Binding-site contacts:
Ligand atom O5' contacts residue ARG49 of chain 45.D at 3.6 Å (salt-bridge).
Ligand atom N6 contacts residue THR59 of chain 45.C at 2.9 Å (h-bond).
Ligand atom P contacts residue LYS89 of chain 45.D at 3.4 Å.
Ligand atom OP2 contacts residue LYS89 of chain 45.D at 3.5 Å (salt-bridge).
Ligand atom OP1 contacts residue LYS89 of chain 45.D at 3.3 Å (salt-bridge).
Ligand atom OP1 contacts residue ASN55 of chain 45.D at 3.4 Å (h-bond).
Ligand atom C5' contacts residue ARG49 of chain 45.D at 3.1 Å.
Ligand atom O3' contacts residue ARG49 of chain 45.D at 3.0 Å (salt-bridge).
Ligand atom OP2 contacts residue SER51 of chain 45.D at 3.5 Å (h-bond).
Ligand atom N7 contacts residue TYR85 of chain 45.C at 3.6 Å.
Ligand atom OP1 contacts residue LYS57 of chain 45.D at 2.8 Å.
Ligand atom C8 contacts residue TYR85 of chain 45.C at 3.7 Å (hydrophobic).
Ligand atom N7 contacts residue THR45 of chain 45.C at 2.5 Å (h-bond).
Ligand atom C2 contacts residue SER47 of chain 45.C at 3.2 Å.
Ligand atom OP2 contacts residue LYS57 of chain 45.D at 2.6 Å (salt-bridge).
Ligand atom P contacts residue ARG49 of chain 45.D at 3.2 Å.
Ligand atom C5 contacts residue THR45 of chain 45.C at 3.2 Å.
Ligand atom OP2 contacts residue LYS57 of chain 45.D at 3.2 Å (salt-bridge).
Ligand atom O5' contacts residue LYS57 of chain 45.D at 3.1 Å (salt-bridge).
Ligand atom P contacts residue SER51 of chain 45.D at 3.4 Å.
Ligand atom OP1 contacts residue ARG49 of chain 45.D at 2.5 Å (salt-bridge).
Ligand atom O3' contacts residue SER51 of chain 45.D at 3.4 Å.
Ligand atom P contacts residue LYS57 of chain 45.D at 3.2 Å.
Ligand atom N1 contacts residue SER47 of chain 45.C at 2.8 Å (h-bond).
Ligand atom OP2 contacts residue LYS89 of chain 45.D at 3.4 Å (salt-bridge).
Ligand atom OP1 contacts residue SER51 of chain 45.D at 2.8 Å (h-bond).
Ligand atom C8 contacts residue THR45 of chain 45.C at 3.6 Å.
Ligand atom C6 contacts residue THR45 of chain 45.C at 3.5 Å.
Ligand atom N1 contacts residue THR59 of chain 45.C at 3.5 Å.
Ligand atom OP2 contacts residue TYR85 of chain 45.C at 2.9 Å (h-bond).
Ligand atom N6 contacts residue THR91 of chain 45.D at 3.4 Å (h-bond).
Ligand atom OP2 contacts residue ASN55 of chain 45.D at 3.5 Å (h-bond).
Ligand atom C6 contacts residue TYR85 of chain 45.C at 3.7 Å (hydrophobic).
Ligand atom C5' contacts residue TYR85 of chain 45.C at 3.7 Å (hydrophobic).
Ligand atom O2' contacts residue GLU63 of chain 45.C at 3.6 Å.
Ligand atom OP1 contacts residue SER52 of chain 45.D at 2.9 Å (h-bond).
Ligand atom N7 contacts residue LYS61 of chain 45.C at 3.5 Å.
Ligand atom C5 contacts residue TYR85 of chain 45.C at 3.7 Å (hydrophobic).
Ligand atom N6 contacts residue THR45 of chain 45.C at 2.9 Å (h-bond).
Ligand atom OP2 contacts residue LYS43 of chain 45.C at 3.0 Å (salt-bridge).

Sequence of chain 45.D:
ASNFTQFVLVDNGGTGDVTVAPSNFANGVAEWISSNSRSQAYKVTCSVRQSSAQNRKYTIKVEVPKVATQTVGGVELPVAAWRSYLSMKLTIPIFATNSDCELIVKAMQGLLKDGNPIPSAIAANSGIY

This protein binds this small molecule.
Small molecule (SMILES): Nc1ccn([C@@H]2O[C@H](CO[P](=O)(O)O[C@H]3[C@@H](O)[C@H](n4cnc5c(N)ncnc54)O[C@@H]3CO[P](=O)(O)O[C@H]3[C@@H](O)[C@H](n4cnc5c(=O)nc(N)[nH]c54)O[C@@H]3CO[P](=O)(O)O[C@H]3[C@@H](O)[C@H](n4cnc5c(N)ncnc54)O[C@@H]3CO[P](=O)(O)O[C@H]3[C@@H](O)[C@H](n4cnc5c(N)ncnc54)O[C@@H]3CO[P](=O)(O)O[C@H]3[C@@H](O)[C@H](n4ccc(=O)[nH]c4=O)O[C@@H]3CO[P](=O)(O)O[C@H]3[C@@H](O)[C@H](n4ccc(N)nc4=O)O[C@@H]3CO[P](=O)(O)O[C@H]3[C@@H](O)[C@H](n4ccc(=O)[nH]c4=O)O[C@@H]3CO[P](=O)(O)O[C@H]3[C@@H](O)[C@H](n4cnc5c(=O)nc(N)[nH]c54)O[C@@H]3COPO)[C@@H](O)[C@H]2O)c(=O)n1

Sequence of chain 45.C:
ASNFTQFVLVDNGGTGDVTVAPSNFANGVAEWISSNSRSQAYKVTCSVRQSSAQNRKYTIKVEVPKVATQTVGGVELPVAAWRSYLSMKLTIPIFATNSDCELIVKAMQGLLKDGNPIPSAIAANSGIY